This protein binds this small molecule.
Small molecule (SMILES): N#Cc1ccc(COC(=O)[C@H]2C[C@]3(CN2)C(=O)Nc2ccccc23)cc1Br

Sequence of chain 1.A:
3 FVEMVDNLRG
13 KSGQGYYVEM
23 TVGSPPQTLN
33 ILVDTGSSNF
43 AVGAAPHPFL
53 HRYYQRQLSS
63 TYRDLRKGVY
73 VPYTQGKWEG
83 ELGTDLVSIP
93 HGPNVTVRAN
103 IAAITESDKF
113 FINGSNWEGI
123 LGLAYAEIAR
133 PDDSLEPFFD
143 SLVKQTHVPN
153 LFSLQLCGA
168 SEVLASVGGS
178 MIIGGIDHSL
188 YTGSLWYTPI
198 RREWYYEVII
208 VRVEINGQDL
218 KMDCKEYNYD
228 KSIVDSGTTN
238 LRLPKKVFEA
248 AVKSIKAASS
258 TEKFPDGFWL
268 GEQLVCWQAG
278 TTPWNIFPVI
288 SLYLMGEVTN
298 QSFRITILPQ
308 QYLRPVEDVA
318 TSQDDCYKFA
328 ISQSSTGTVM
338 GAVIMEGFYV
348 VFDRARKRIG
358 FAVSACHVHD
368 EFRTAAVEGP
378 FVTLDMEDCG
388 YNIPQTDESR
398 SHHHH

Binding-site contacts:
Ligand atom O11 contacts residue GLY38 of chain 1.A at 3.0 Å (h-bond).
Ligand atom N10 contacts residue ASP36 of chain 1.A at 2.6 Å (salt-bridge).
Ligand atom O11 contacts residue TYR75 of chain 1.A at 3.6 Å.
Ligand atom C25 contacts residue ARG132 of chain 1.A at 3.8 Å.
Ligand atom C7 contacts residue GLY38 of chain 1.A at 3.6 Å.
Ligand atom C7 contacts residue ASP232 of chain 1.A at 3.8 Å.
Ligand atom C20 contacts residue TYR202 of chain 1.A at 3.6 Å (hydrophobic).
Ligand atom N16 contacts residue GLN77 of chain 1.A at 2.9 Å (h-bond).
Ligand atom C17 contacts residue GLN77 of chain 1.A at 3.7 Å.
Ligand atom C5 contacts residue PHE112 of chain 1.A at 3.7 Å (hydrophobic).
Ligand atom C4 contacts residue ASP36 of chain 1.A at 3.7 Å.
Ligand atom C7 contacts residue ASP36 of chain 1.A at 3.2 Å.
Ligand atom C25 contacts residue PRO74 of chain 1.A at 3.7 Å (hydrophobic).
Ligand atom C19 contacts residue TYR75 of chain 1.A at 3.7 Å (hydrophobic).
Ligand atom C9 contacts residue GLY38 of chain 1.A at 3.3 Å.
Ligand atom C19 contacts residue TYR202 of chain 1.A at 3.4 Å (hydrophobic).
Ligand atom C13 contacts residue GLY234 of chain 1.A at 3.2 Å.
Ligand atom C18 contacts residue GLY38 of chain 1.A at 3.6 Å.
Ligand atom C4 contacts residue TYR75 of chain 1.A at 3.5 Å (hydrophobic).
Ligand atom BR2 contacts residue ILE130 of chain 1.A at 3.3 Å.
Ligand atom C24 contacts residue TYR75 of chain 1.A at 3.8 Å (hydrophobic).
Ligand atom C6 contacts residue GLN77 of chain 1.A at 3.7 Å.
Ligand atom O12 contacts residue ASP232 of chain 1.A at 3.1 Å (salt-bridge).
Ligand atom C5 contacts residue LEU34 of chain 1.A at 3.5 Å (hydrophobic).
Ligand atom C18 contacts residue TYR202 of chain 1.A at 3.8 Å (hydrophobic).
Ligand atom N16 contacts residue TYR75 of chain 1.A at 3.6 Å.
Ligand atom N10 contacts residue ASP232 of chain 1.A at 2.7 Å (salt-bridge).
Ligand atom C23 contacts residue PRO74 of chain 1.A at 3.4 Å (hydrophobic).
Ligand atom C14 contacts residue TYR75 of chain 1.A at 3.8 Å (hydrophobic).
Ligand atom C13 contacts residue ASP36 of chain 1.A at 3.3 Å.
Ligand atom C9 contacts residue ASP232 of chain 1.A at 3.8 Å.
Ligand atom C17 contacts residue TYR75 of chain 1.A at 3.8 Å (hydrophobic).
Ligand atom N26 contacts residue ARG132 of chain 1.A at 3.1 Å (salt-bridge).
Ligand atom C3 contacts residue LEU34 of chain 1.A at 3.8 Å (hydrophobic).
Ligand atom C8 contacts residue PHE112 of chain 1.A at 3.5 Å (hydrophobic).
Ligand atom O15 contacts residue TYR75 of chain 1.A at 3.6 Å.
Ligand atom C20 contacts residue TYR75 of chain 1.A at 3.8 Å (hydrophobic).
Ligand atom C20 contacts residue GLY38 of chain 1.A at 3.6 Å.
Ligand atom C3 contacts residue ASP36 of chain 1.A at 3.6 Å.
Ligand atom C13 contacts residue ASP232 of chain 1.A at 3.5 Å.